Binding-site contacts:
Ligand atom O3' contacts residue PHE272 of chain 1.E at 2.3 Å (h-bond).
Ligand atom C3' contacts residue PHE272 of chain 1.E at 3.5 Å (hydrophobic).
Ligand atom O2B contacts residue ARG183 of chain 1.E at 3.8 Å.
Ligand atom O2' contacts residue GLY271 of chain 1.E at 3.9 Å.
Ligand atom O3G contacts residue SER188 of chain 1.E at 3.2 Å.
Ligand atom PA contacts residue MN1 of chain 1.V at 3.4 Å.
Ligand atom O3G contacts residue GLY189 of chain 1.E at 3.0 Å (h-bond).
Ligand atom O1A contacts residue MN1 of chain 1.V at 3.0 Å.
Ligand atom C8 contacts residue ASP276 of chain 1.E at 3.7 Å.
Ligand atom O2B contacts residue GLY179 of chain 1.E at 3.3 Å.
Ligand atom O3A contacts residue ASP192 of chain 1.E at 3.4 Å (salt-bridge).
Ligand atom O3G contacts residue ARG149 of chain 1.E at 3.3 Å (salt-bridge).
Ligand atom O3G contacts residue SER180 of chain 1.E at 3.0 Å (h-bond).
Ligand atom O3B contacts residue SER180 of chain 1.E at 3.7 Å.
Ligand atom O3' contacts residue ASP192 of chain 1.E at 3.5 Å (salt-bridge).
Ligand atom O3B contacts residue MN1 of chain 1.V at 2.7 Å.
Ligand atom C4' contacts residue ASP192 of chain 1.E at 3.4 Å.
Ligand atom O2' contacts residue PHE272 of chain 1.E at 3.1 Å (h-bond).
Ligand atom O1G contacts residue GLY189 of chain 1.E at 3.0 Å (h-bond).
Ligand atom N3 contacts residue PHE272 of chain 1.E at 3.9 Å.
Ligand atom O5' contacts residue NA1 of chain 1.X at 3.5 Å (h-bond).
Ligand atom O3A contacts residue MN1 of chain 1.V at 2.6 Å.
Ligand atom O1G contacts residue ASP190 of chain 1.E at 3.7 Å.
Ligand atom O8 contacts residue ASP276 of chain 1.E at 3.3 Å (salt-bridge).
Ligand atom PA contacts residue NA1 of chain 1.X at 3.6 Å.
Ligand atom PG contacts residue GLY189 of chain 1.E at 3.6 Å.
Ligand atom O3' contacts residue GLY179 of chain 1.E at 3.6 Å.
Ligand atom C1' contacts residue PHE272 of chain 1.E at 3.6 Å (hydrophobic).
Ligand atom C5' contacts residue ASP192 of chain 1.E at 3.2 Å.
Ligand atom C5' contacts residue NA1 of chain 1.X at 2.8 Å.
Ligand atom O1A contacts residue NA1 of chain 1.X at 2.6 Å (h-bond).
Ligand atom O1A contacts residue ASP192 of chain 1.E at 3.7 Å.
Ligand atom N7 contacts residue ASP276 of chain 1.E at 3.7 Å.
Ligand atom PB contacts residue MN1 of chain 1.V at 3.1 Å.
Ligand atom O2B contacts residue SER180 of chain 1.E at 2.6 Å (h-bond).
Ligand atom C3' contacts residue ASP192 of chain 1.E at 3.3 Å.
Ligand atom C4' contacts residue PHE272 of chain 1.E at 3.8 Å (hydrophobic).
Ligand atom O1A contacts residue ASP190 of chain 1.E at 2.9 Å (salt-bridge).
Ligand atom O2B contacts residue MN1 of chain 1.V at 3.6 Å.
Ligand atom O4' contacts residue PHE272 of chain 1.E at 3.2 Å.

Sequence of chain 1.E:
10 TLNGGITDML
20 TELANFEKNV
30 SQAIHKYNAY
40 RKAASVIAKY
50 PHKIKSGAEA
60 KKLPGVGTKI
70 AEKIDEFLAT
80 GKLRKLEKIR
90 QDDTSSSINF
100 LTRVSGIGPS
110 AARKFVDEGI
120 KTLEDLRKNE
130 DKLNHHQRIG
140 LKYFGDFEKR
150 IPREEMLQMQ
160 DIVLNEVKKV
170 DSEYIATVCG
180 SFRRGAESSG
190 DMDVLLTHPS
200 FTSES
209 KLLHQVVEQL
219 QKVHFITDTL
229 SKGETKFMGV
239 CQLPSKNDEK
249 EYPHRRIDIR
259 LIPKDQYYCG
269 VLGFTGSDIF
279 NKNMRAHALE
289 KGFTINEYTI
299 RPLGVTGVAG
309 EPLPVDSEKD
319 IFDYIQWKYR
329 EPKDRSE

This protein binds this small molecule.
Small molecule (SMILES): Nc1nc2c([nH]c(=O)n2[C@@H]2O[C@H](CO[P](=O)(O)O[P](=O)(O)OP(=O)(O)O)[C@@H](O)[C@H]2O)c(=O)[nH]1